A small-molecule ligand and the protein it binds are described below.
Small molecule (SMILES): Cc1cn([C@H]2C[C@H](O[P](=O)(O)OC[C@H]3O[C@@H](n4ccc(N)nc4=O)C[C@@H]3O[P](=O)(O)OC[C@H]3O[C@@H](n4cnc5c(=O)nc(N)[nH]c54)C[C@@H]3O)[C@@H](CO[P](=O)(O)O[C@H]3C[C@H](n4cnc5c(=O)nc(N)[nH]c54)O[C@@H]3CO[P](=O)(O)O[C@H]3C[C@H](n4cc(C)c(=O)[nH]c4=O)O[C@@H]3CO[P](=O)(O)O[C@H]3C[C@H](n4cnc5c(N)ncnc54)O[C@@H]3CO)O2)c([SeH])nc1=O

Binding-site contacts:
Ligand atom N2 contacts residue C5 of chain 1.A at 2.9 Å (h-bond).
Ligand atom C6 contacts residue A6 of chain 1.A at 3.4 Å.
Ligand atom N3 contacts residue ASN45 of chain 1.C at 3.1 Å (h-bond).
Ligand atom C4 contacts residue G3 of chain 1.A at 3.3 Å.
Ligand atom OP1 contacts residue LYS77 of chain 1.C at 3.4 Å.
Ligand atom C2 contacts residue G3 of chain 1.A at 3.3 Å.
Ligand atom O4 contacts residue A4 of chain 1.A at 3.0 Å (h-bond).
Ligand atom O4 contacts residue A6 of chain 1.A at 2.9 Å (h-bond).
Ligand atom N2 contacts residue G3 of chain 1.A at 3.2 Å (h-bond).
Ligand atom OP1 contacts residue SER86 of chain 1.C at 2.7 Å (h-bond).
Ligand atom N1 contacts residue G3 of chain 1.A at 3.4 Å (h-bond).
Ligand atom N4 contacts residue G3 of chain 1.A at 2.8 Å (h-bond).
Ligand atom N3 contacts residue A4 of chain 1.A at 3.3 Å.
Ligand atom OP1 contacts residue LYS85 of chain 1.C at 3.4 Å.
Ligand atom O6 contacts residue C2 of chain 1.A at 2.8 Å (h-bond).
Ligand atom N1 contacts residue C2 of chain 1.A at 2.9 Å (h-bond).
Ligand atom N3 contacts residue ASN44 of chain 1.C at 3.3 Å (h-bond).
Ligand atom N3 contacts residue G3 of chain 1.A at 3.3 Å (h-bond).
Ligand atom O4' contacts residue ASN16 of chain 1.C at 3.1 Å (h-bond).
Ligand atom N3 contacts residue G3 of chain 1.A at 2.9 Å (h-bond).
Ligand atom O2 contacts residue G3 of chain 1.A at 2.9 Å (h-bond).
Ligand atom OP1 contacts residue TRP78 of chain 1.C at 2.8 Å (h-bond).
Ligand atom C1' contacts residue ASN44 of chain 1.C at 3.4 Å.
Ligand atom C4' contacts residue ASN45 of chain 1.C at 3.4 Å.
Ligand atom OP2 contacts residue THR87 of chain 1.C at 2.9 Å (h-bond).
Ligand atom N1 contacts residue C5 of chain 1.A at 2.8 Å (h-bond).
Ligand atom N3 contacts residue A6 of chain 1.A at 2.8 Å (h-bond).
Ligand atom N2 contacts residue C2 of chain 1.A at 2.9 Å (h-bond).
Ligand atom O4' contacts residue ASN45 of chain 1.C at 3.0 Å (h-bond).
Ligand atom O5' contacts residue ASN45 of chain 1.C at 3.0 Å (h-bond).
Ligand atom N2 contacts residue ASN45 of chain 1.C at 3.2 Å (h-bond).
Ligand atom OP1 contacts residue THR43 of chain 1.C at 2.7 Å (h-bond).
Ligand atom N2 contacts residue A6 of chain 1.A at 3.4 Å (h-bond).
Ligand atom N3 contacts residue A4 of chain 1.A at 2.9 Å (h-bond).
Ligand atom O6 contacts residue C5 of chain 1.A at 2.8 Å (h-bond).
Ligand atom O2 contacts residue ASN16 of chain 1.C at 2.8 Å (h-bond).
Ligand atom C2 contacts residue A6 of chain 1.A at 3.3 Å.
Ligand atom O4' contacts residue ASN44 of chain 1.C at 3.4 Å (h-bond).
Ligand atom N1 contacts residue A6 of chain 1.A at 3.4 Å (h-bond).
Ligand atom O3' contacts residue THR43 of chain 1.C at 3.4 Å.

Sequence of chain 1.C:
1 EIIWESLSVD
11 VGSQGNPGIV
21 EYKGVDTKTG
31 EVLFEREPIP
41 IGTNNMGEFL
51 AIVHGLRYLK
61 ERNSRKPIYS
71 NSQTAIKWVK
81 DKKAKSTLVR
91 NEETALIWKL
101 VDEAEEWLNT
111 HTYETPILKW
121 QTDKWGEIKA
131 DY